Sequence of chain 23.B:
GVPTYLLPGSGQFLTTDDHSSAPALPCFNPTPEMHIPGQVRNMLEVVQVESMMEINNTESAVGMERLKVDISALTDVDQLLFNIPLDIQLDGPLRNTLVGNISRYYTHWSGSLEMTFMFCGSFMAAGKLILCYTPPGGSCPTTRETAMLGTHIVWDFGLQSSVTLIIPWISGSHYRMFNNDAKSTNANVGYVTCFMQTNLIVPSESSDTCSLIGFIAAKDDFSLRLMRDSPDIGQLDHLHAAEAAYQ

A protein and the small-molecule ligand that binds it are described below.
Small molecule (SMILES): Cc1cc(-c2noc(C(F)(F)F)n2)ccc1OCCCc1cc(C(=O)N(C)C)no1

Sequence of chain 23.A:
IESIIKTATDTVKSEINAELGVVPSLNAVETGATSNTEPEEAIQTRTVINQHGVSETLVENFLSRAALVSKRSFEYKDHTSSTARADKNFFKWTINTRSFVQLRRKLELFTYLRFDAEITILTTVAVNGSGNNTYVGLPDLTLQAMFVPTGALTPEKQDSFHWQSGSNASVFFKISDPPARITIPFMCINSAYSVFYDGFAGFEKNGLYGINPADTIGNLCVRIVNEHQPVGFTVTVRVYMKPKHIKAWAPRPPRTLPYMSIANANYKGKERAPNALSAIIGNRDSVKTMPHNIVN

Binding-site contacts:
Ligand atom N20 contacts residue PHE147 of chain 23.A at 3.4 Å.
Ligand atom C22 contacts residue ALA169 of chain 23.A at 3.5 Å (hydrophobic).
Ligand atom C17 contacts residue ILE184 of chain 23.A at 3.4 Å (hydrophobic).
Ligand atom C12 contacts residue ILE119 of chain 23.A at 3.4 Å (hydrophobic).
Ligand atom C13 contacts residue ILE119 of chain 23.A at 3.4 Å (hydrophobic).
Ligand atom N02 contacts residue PHE115 of chain 23.A at 3.6 Å.
Ligand atom N19 contacts residue LEU220 of chain 23.A at 3.1 Å.
Ligand atom C21 contacts residue ILE182 of chain 23.A at 3.4 Å (hydrophobic).
Ligand atom F26 contacts residue PHE147 of chain 23.A at 2.6 Å.
Ligand atom O01 contacts residue THR97 of chain 23.A at 3.6 Å.
Ligand atom F24 contacts residue ALA169 of chain 23.A at 3.3 Å.
Ligand atom C30 contacts residue TYR193 of chain 23.A at 3.8 Å (hydrophobic).
Ligand atom C05 contacts residue TYR193 of chain 23.A at 3.3 Å (hydrophobic).
Ligand atom C14 contacts residue ILE119 of chain 23.A at 3.6 Å (hydrophobic).
Ligand atom O01 contacts residue PHE115 of chain 23.A at 3.5 Å.
Ligand atom O10 contacts residue ILE95 of chain 23.A at 3.3 Å.
Ligand atom F26 contacts residue MET146 of chain 23.A at 3.2 Å.
Ligand atom N20 contacts residue ILE184 of chain 23.A at 3.8 Å.
Ligand atom C30 contacts residue PHE115 of chain 23.A at 3.6 Å (hydrophobic).
Ligand atom C22 contacts residue ALA145 of chain 23.A at 3.6 Å (hydrophobic).
Ligand atom O23 contacts residue LEU220 of chain 23.A at 3.2 Å.
Ligand atom C29 contacts residue SER194 of chain 23.A at 3.5 Å.
Ligand atom C16 contacts residue ILE184 of chain 23.A at 3.2 Å (hydrophobic).
Ligand atom F24 contacts residue ILE182 of chain 23.A at 3.6 Å.
Ligand atom F25 contacts residue ALA145 of chain 23.A at 3.0 Å.
Ligand atom N02 contacts residue THR97 of chain 23.A at 3.4 Å.
Ligand atom C06 contacts residue TYR193 of chain 23.A at 3.8 Å (hydrophobic).
Ligand atom F26 contacts residue ALA145 of chain 23.A at 2.9 Å.
Ligand atom C04 contacts residue TYR193 of chain 23.A at 3.8 Å (hydrophobic).
Ligand atom C08 contacts residue MET241 of chain 23.A at 3.6 Å (hydrophobic).
Ligand atom C29 contacts residue VAL195 of chain 23.A at 3.4 Å (hydrophobic).
Ligand atom C07 contacts residue TYR193 of chain 23.A at 3.6 Å (hydrophobic).
Ligand atom F26 contacts residue ALA169 of chain 23.A at 2.5 Å.
Ligand atom F25 contacts residue VAL171 of chain 23.A at 3.1 Å.
Ligand atom C08 contacts residue ALA117 of chain 23.A at 3.8 Å (hydrophobic).
Ligand atom C22 contacts residue PHE147 of chain 23.A at 3.8 Å (hydrophobic).
Ligand atom C29 contacts residue TYR193 of chain 23.A at 3.5 Å (hydrophobic).
Ligand atom N28 contacts residue TYR193 of chain 23.A at 3.4 Å.
Ligand atom N20 contacts residue ILE182 of chain 23.A at 3.3 Å.
Ligand atom C21 contacts residue PHE147 of chain 23.A at 3.8 Å (hydrophobic).